Binding-site contacts:
Ligand atom C24 contacts residue TYR222 of chain 1.B at 3.6 Å (hydrophobic).
Ligand atom C19 contacts residue THR221 of chain 1.B at 3.5 Å.
Ligand atom N2 contacts residue ASN329 of chain 1.C at 2.9 Å (h-bond).
Ligand atom C32 contacts residue TYR222 of chain 1.B at 3.5 Å (hydrophobic).
Ligand atom C10 contacts residue ASN329 of chain 1.C at 3.5 Å.
Ligand atom CL1 contacts residue ASN329 of chain 1.C at 3.4 Å.
Ligand atom O5 contacts residue PRO220 of chain 1.B at 2.8 Å (h-bond).
Ligand atom C35 contacts residue TYR222 of chain 1.B at 3.5 Å (hydrophobic).
Ligand atom C36 contacts residue ARG276 of chain 1.B at 3.7 Å.
Ligand atom C20 contacts residue THR221 of chain 1.B at 3.5 Å.
Ligand atom O4 contacts residue ASP177 of chain 1.B at 3.1 Å (salt-bridge).
Ligand atom O3 contacts residue ASP177 of chain 1.B at 3.3 Å (salt-bridge).
Ligand atom O11 contacts residue THR221 of chain 1.B at 3.4 Å.
Ligand atom C9 contacts residue LYS174 of chain 1.B at 3.6 Å.
Ligand atom C36 contacts residue THR221 of chain 1.B at 3.4 Å.
Ligand atom C6 contacts residue ASN329 of chain 1.C at 3.6 Å.
Ligand atom C26 contacts residue PRO325 of chain 1.C at 3.6 Å (hydrophobic).
Ligand atom C26 contacts residue ASN329 of chain 1.C at 3.3 Å.
Ligand atom O6 contacts residue TYR222 of chain 1.B at 3.6 Å.
Ligand atom CL1 contacts residue THR218 of chain 1.B at 3.5 Å.
Ligand atom N6 contacts residue ASP177 of chain 1.B at 2.9 Å (salt-bridge).
Ligand atom C26 contacts residue VAL328 of chain 1.C at 3.6 Å (hydrophobic).
Ligand atom N6 contacts residue PHE351 of chain 1.C at 3.4 Å (h-bond).
Ligand atom O2 contacts residue PRO325 of chain 1.C at 3.4 Å.
Ligand atom O2 contacts residue ASN329 of chain 1.C at 3.2 Å (h-bond).
Ligand atom O10 contacts residue THR221 of chain 1.B at 2.7 Å (h-bond).
Ligand atom C11 contacts residue ASN329 of chain 1.C at 3.5 Å.
Ligand atom C29 contacts residue THR219 of chain 1.B at 3.7 Å.
Ligand atom O7 contacts residue TYR222 of chain 1.B at 3.2 Å (h-bond).
Ligand atom C23 contacts residue PRO220 of chain 1.B at 3.2 Å (hydrophobic).
Ligand atom O11 contacts residue ARG276 of chain 1.B at 3.4 Å (salt-bridge).
Ligand atom C28 contacts residue ASP177 of chain 1.B at 3.4 Å.
Ligand atom O10 contacts residue GLY223 of chain 1.B at 3.4 Å.
Ligand atom O10 contacts residue ARG276 of chain 1.B at 2.8 Å (salt-bridge).
Ligand atom C22 contacts residue PRO220 of chain 1.B at 3.3 Å (hydrophobic).
Ligand atom C24 contacts residue VAL175 of chain 1.B at 3.5 Å (hydrophobic).
Ligand atom O4 contacts residue LYS174 of chain 1.B at 3.5 Å (salt-bridge).
Ligand atom C7 contacts residue ASN329 of chain 1.C at 3.4 Å.
Ligand atom O7 contacts residue THR221 of chain 1.B at 3.3 Å.
Ligand atom O1 contacts residue PRO220 of chain 1.B at 3.4 Å (h-bond).

Sequence of chain 1.C:
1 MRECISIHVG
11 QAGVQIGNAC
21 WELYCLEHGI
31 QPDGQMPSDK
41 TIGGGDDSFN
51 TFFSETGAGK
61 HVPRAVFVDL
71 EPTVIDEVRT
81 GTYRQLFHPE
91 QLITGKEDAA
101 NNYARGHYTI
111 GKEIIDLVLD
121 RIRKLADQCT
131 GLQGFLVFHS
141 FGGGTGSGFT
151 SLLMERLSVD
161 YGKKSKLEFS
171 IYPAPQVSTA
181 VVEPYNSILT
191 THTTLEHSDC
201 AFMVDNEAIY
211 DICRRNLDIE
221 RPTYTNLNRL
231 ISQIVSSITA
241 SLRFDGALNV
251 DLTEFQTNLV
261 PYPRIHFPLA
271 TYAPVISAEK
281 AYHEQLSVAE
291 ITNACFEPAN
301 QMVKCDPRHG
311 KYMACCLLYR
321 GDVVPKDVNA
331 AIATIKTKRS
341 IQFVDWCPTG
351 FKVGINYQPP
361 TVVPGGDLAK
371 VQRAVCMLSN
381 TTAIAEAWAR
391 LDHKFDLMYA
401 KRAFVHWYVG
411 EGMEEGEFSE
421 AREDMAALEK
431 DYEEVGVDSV

Sequence of chain 1.B:
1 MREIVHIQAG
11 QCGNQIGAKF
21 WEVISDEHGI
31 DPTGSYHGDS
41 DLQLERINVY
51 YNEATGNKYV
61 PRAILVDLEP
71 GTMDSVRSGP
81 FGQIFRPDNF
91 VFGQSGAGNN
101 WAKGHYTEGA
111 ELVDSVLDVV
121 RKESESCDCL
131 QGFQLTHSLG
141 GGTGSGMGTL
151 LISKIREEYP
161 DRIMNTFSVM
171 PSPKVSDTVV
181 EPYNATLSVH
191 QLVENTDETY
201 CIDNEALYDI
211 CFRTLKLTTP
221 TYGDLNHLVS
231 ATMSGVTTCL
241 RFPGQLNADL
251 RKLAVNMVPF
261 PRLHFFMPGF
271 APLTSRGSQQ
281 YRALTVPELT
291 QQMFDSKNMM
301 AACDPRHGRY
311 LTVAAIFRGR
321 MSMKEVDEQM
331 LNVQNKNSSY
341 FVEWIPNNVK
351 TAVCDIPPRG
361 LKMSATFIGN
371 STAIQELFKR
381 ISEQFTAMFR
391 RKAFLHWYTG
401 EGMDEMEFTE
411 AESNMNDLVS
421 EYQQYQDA

A protein and the small-molecule ligand that binds it are described below.
Small molecule (SMILES): C=C(C)[C@@H]1NC(=O)[C@@H](NC)[C@@H](O)c2cc(Cl)c(O)c(c2)O[C@](C)(CC)[C@@H](C(=O)N2CC=C[C@H]2C(=O)N/C(C(=O)N/C(=C/C(=O)O)C(=O)O)=C(\C)CC)NC1=O